Binding-site contacts:
Ligand atom C6 contacts residue TRP184 of chain 1.D at 3.8 Å (hydrophobic).
Ligand atom N2 contacts residue HIS186 of chain 1.D at 3.8 Å.
Ligand atom C3 contacts residue TRP187 of chain 1.D at 3.9 Å (hydrophobic).
Ligand atom C1 contacts residue ASN141 of chain 1.D at 1.4 Å.
Ligand atom C7 contacts residue ILE206 of chain 1.D at 3.8 Å (hydrophobic).
Ligand atom O7 contacts residue HIS186 of chain 1.D at 2.9 Å.
Ligand atom N2 contacts residue ILE206 of chain 1.D at 3.8 Å.
Ligand atom C6 contacts residue THR143 of chain 1.D at 3.8 Å.
Ligand atom O7 contacts residue THR202 of chain 1.D at 3.5 Å.
Ligand atom C7 contacts residue ASN141 of chain 1.D at 3.1 Å.
Ligand atom C7 contacts residue HIS186 of chain 1.D at 3.3 Å.
Ligand atom O5 contacts residue LYS185 of chain 1.D at 3.7 Å.
Ligand atom C5 contacts residue HIS204 of chain 1.D at 3.9 Å.
Ligand atom O5 contacts residue TRP187 of chain 1.D at 3.6 Å.
Ligand atom O4 contacts residue HIS204 of chain 1.D at 3.9 Å.
Ligand atom C3 contacts residue ASN141 of chain 1.D at 3.8 Å.
Ligand atom O2 contacts residue TRP187 of chain 1.D at 3.1 Å (h-bond).
Ligand atom C2 contacts residue TRP184 of chain 1.D at 3.9 Å (hydrophobic).
Ligand atom C1 contacts residue HIS186 of chain 1.D at 4.0 Å.
Ligand atom C8 contacts residue HIS186 of chain 1.D at 3.6 Å.
Ligand atom N2 contacts residue ASN141 of chain 1.D at 2.9 Å (h-bond).
Ligand atom O3 contacts residue TRP187 of chain 1.D at 3.6 Å.
Ligand atom C5 contacts residue TRP184 of chain 1.D at 3.7 Å (hydrophobic).
Ligand atom O5 contacts residue TRP184 of chain 1.D at 3.6 Å.
Ligand atom C8 contacts residue ILE206 of chain 1.D at 3.6 Å (hydrophobic).
Ligand atom C2 contacts residue ASN141 of chain 1.D at 2.5 Å.
Ligand atom C4 contacts residue TRP184 of chain 1.D at 4.0 Å (hydrophobic).
Ligand atom C6 contacts residue LYS185 of chain 1.D at 3.7 Å.
Ligand atom O5 contacts residue ASN141 of chain 1.D at 2.4 Å (h-bond).
Ligand atom O2 contacts residue HIS186 of chain 1.D at 3.6 Å.
Ligand atom O6 contacts residue TRP187 of chain 1.D at 3.4 Å.
Ligand atom C2 contacts residue TRP187 of chain 1.D at 3.7 Å (hydrophobic).
Ligand atom C1 contacts residue HIS204 of chain 1.D at 3.9 Å.
Ligand atom O3 contacts residue TYR189 of chain 1.D at 3.4 Å (h-bond).
Ligand atom O7 contacts residue TRP184 of chain 1.D at 4.0 Å.
Ligand atom C5 contacts residue ASN141 of chain 1.D at 3.6 Å.
Ligand atom C1 contacts residue LYS185 of chain 1.D at 3.5 Å.
Ligand atom C5 contacts residue TRP184 of chain 1.D at 4.0 Å (hydrophobic).
Ligand atom O7 contacts residue ASN141 of chain 1.D at 3.0 Å (h-bond).
Ligand atom O3 contacts residue HIS186 of chain 1.D at 2.9 Å (h-bond).

Sequence of chain 1.D:
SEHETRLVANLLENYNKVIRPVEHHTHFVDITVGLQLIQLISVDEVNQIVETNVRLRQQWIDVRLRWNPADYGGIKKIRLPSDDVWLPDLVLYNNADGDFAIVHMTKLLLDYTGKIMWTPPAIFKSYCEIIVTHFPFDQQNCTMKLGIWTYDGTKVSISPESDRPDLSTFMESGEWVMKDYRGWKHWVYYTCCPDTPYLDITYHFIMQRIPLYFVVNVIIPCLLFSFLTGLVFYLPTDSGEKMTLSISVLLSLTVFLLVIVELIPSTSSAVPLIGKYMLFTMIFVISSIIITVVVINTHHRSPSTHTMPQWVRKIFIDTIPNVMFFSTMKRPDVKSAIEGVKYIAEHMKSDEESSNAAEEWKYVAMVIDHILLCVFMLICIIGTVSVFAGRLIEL

A protein and the small-molecule ligand that binds it are described below.
Small molecule (SMILES): CC(=O)N[C@H]1[C@H](O[C@H]2[C@H](O)[C@@H](NC(C)=O)CO[C@@H]2CO)O[C@H](CO)[C@@H](O[C@@H]2O[C@H](CO[C@H]3O[C@H](CO[C@H]4O[C@H](CO)[C@@H](O)[C@H](O)[C@@H]4O)[C@@H](O)[C@H](O[C@H]4O[C@H](CO)[C@@H](O)[C@H](O)[C@@H]4O)[C@@H]3O)[C@@H](O)[C@H](O[C@H]3O[C@H](CO)[C@@H](O)[C@H](O)[C@@H]3O)[C@@H]2O)[C@@H]1O